Binding-site contacts:
Ligand atom C7 contacts residue GLY101 of chain 1.A at 3.7 Å.
Ligand atom C8 contacts residue LYS127 of chain 1.A at 4.1 Å.
Ligand atom C4 contacts residue TYR129 of chain 1.A at 4.3 Å (hydrophobic).
Ligand atom C1 contacts residue TYR129 of chain 1.A at 3.9 Å (hydrophobic).
Ligand atom O7 contacts residue GLY101 of chain 1.A at 4.4 Å.
Ligand atom O4 contacts residue TYR129 of chain 1.A at 3.4 Å.
Ligand atom C7 contacts residue TYR129 of chain 1.A at 4.3 Å (hydrophobic).
Ligand atom C8 contacts residue GLY101 of chain 1.A at 3.2 Å.
Ligand atom C2 contacts residue TYR129 of chain 1.A at 4.0 Å (hydrophobic).
Ligand atom N2 contacts residue TYR129 of chain 1.A at 3.7 Å.
Ligand atom C2 contacts residue ASN112 of chain 1.A at 2.5 Å.
Ligand atom N2 contacts residue GLY101 of chain 1.A at 3.8 Å.
Ligand atom C4 contacts residue ASN112 of chain 1.A at 4.3 Å.
Ligand atom C8 contacts residue ASP276 of chain 1.A at 3.8 Å.
Ligand atom O5 contacts residue ASN112 of chain 1.A at 2.4 Å (h-bond).
Ligand atom O3 contacts residue TYR129 of chain 1.A at 4.0 Å.
Ligand atom C5 contacts residue ASN112 of chain 1.A at 3.6 Å.
Ligand atom C8 contacts residue LEU131 of chain 1.A at 4.5 Å (hydrophobic).
Ligand atom C3 contacts residue TYR129 of chain 1.A at 3.5 Å (hydrophobic).
Ligand atom C5 contacts residue SER114 of chain 1.A at 4.3 Å.
Ligand atom C5 contacts residue TYR129 of chain 1.A at 4.1 Å (hydrophobic).
Ligand atom N2 contacts residue ASN112 of chain 1.A at 2.9 Å (h-bond).
Ligand atom O6 contacts residue SER114 of chain 1.A at 3.1 Å (h-bond).
Ligand atom C1 contacts residue ASN112 of chain 1.A at 1.4 Å.
Ligand atom C3 contacts residue ASN112 of chain 1.A at 3.8 Å.
Ligand atom O5 contacts residue SER114 of chain 1.A at 4.4 Å.
Ligand atom C7 contacts residue ASN112 of chain 1.A at 4.0 Å.
Ligand atom C6 contacts residue SER114 of chain 1.A at 4.3 Å.

A small-molecule ligand and the protein it binds are described below.
Small molecule (SMILES): CC(=O)N[C@H]1[C@H](O[C@H]2[C@H](O)[C@@H](NC(C)=O)CO[C@@H]2CO)O[C@H](CO)[C@@H](O[C@@H]2O[C@H](CO[C@H]3O[C@H](CO)[C@@H](O)[C@H](O)[C@@H]3O)[C@@H](O)[C@H](O[C@H]3O[C@H](CO)[C@@H](O)[C@H](O[C@H]4O[C@H](CO)[C@@H](O)[C@H](O)[C@@H]4O)[C@@H]3O)[C@@H]2O)[C@@H]1O

Sequence of chain 1.A:
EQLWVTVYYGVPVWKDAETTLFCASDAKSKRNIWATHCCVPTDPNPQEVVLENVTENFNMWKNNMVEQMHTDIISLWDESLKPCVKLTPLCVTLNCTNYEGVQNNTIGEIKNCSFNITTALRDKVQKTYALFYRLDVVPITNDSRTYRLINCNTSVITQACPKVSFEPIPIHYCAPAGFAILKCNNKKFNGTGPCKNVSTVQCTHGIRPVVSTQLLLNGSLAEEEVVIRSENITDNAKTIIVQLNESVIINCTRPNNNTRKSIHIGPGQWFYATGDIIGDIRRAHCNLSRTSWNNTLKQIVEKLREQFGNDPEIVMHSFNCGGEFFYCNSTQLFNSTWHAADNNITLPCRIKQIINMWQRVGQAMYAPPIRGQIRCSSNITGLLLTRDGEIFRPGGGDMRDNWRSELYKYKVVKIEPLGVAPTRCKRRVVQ